Binding-site contacts:
Ligand atom C4 contacts residue MET151 of chain 7.E at 3.9 Å (hydrophobic).
Ligand atom C5 contacts residue MET151 of chain 7.E at 3.9 Å (hydrophobic).
Ligand atom C8 contacts residue GLY150 of chain 7.E at 3.7 Å.
Ligand atom C4 contacts residue ASP161 of chain 7.E at 4.0 Å.
Ligand atom C6 contacts residue ASP161 of chain 7.E at 3.6 Å.
Ligand atom O7 contacts residue GLY150 of chain 7.E at 2.9 Å (h-bond).
Ligand atom C1 contacts residue THR156 of chain 7.E at 4.0 Å.
Ligand atom O6 contacts residue MET151 of chain 7.E at 4.3 Å.
Ligand atom C1 contacts residue GLY150 of chain 7.E at 4.0 Å.
Ligand atom C6 contacts residue THR156 of chain 7.E at 3.9 Å.
Ligand atom C5 contacts residue THR156 of chain 7.E at 3.8 Å.
Ligand atom O5 contacts residue ASN154 of chain 7.E at 2.3 Å (h-bond).
Ligand atom C5 contacts residue ASP161 of chain 7.E at 4.5 Å.
Ligand atom C8 contacts residue ASN157 of chain 7.E at 3.6 Å.
Ligand atom C2 contacts residue GLY150 of chain 7.E at 3.7 Å.
Ligand atom C1 contacts residue ASN154 of chain 7.E at 1.4 Å.
Ligand atom C2 contacts residue MET151 of chain 7.E at 4.2 Å (hydrophobic).
Ligand atom C4 contacts residue ASN154 of chain 7.E at 4.2 Å.
Ligand atom C1 contacts residue MET151 of chain 7.E at 4.2 Å (hydrophobic).
Ligand atom C5 contacts residue THR156 of chain 7.E at 3.9 Å.
Ligand atom O5 contacts residue THR156 of chain 7.E at 3.8 Å.
Ligand atom O5 contacts residue MET151 of chain 7.E at 3.9 Å.
Ligand atom O5 contacts residue ASN157 of chain 7.E at 4.0 Å.
Ligand atom C6 contacts residue THR156 of chain 7.E at 3.6 Å.
Ligand atom O7 contacts residue HIS148 of chain 7.E at 3.6 Å (h-bond).
Ligand atom C7 contacts residue GLY150 of chain 7.E at 3.0 Å.
Ligand atom C7 contacts residue ASN154 of chain 7.E at 3.7 Å.
Ligand atom C3 contacts residue ASN154 of chain 7.E at 3.8 Å.
Ligand atom C5 contacts residue ASN154 of chain 7.E at 3.6 Å.
Ligand atom O6 contacts residue THR156 of chain 7.E at 4.4 Å.
Ligand atom O6 contacts residue HIS148 of chain 7.E at 3.8 Å.
Ligand atom O7 contacts residue ASN154 of chain 7.E at 4.2 Å.
Ligand atom N2 contacts residue GLY150 of chain 7.E at 3.4 Å (h-bond).
Ligand atom C2 contacts residue ASN154 of chain 7.E at 2.4 Å.
Ligand atom O4 contacts residue ASP161 of chain 7.E at 4.0 Å.
Ligand atom O5 contacts residue THR156 of chain 7.E at 3.8 Å.
Ligand atom C6 contacts residue ASN157 of chain 7.E at 3.3 Å.
Ligand atom C3 contacts residue MET151 of chain 7.E at 4.0 Å (hydrophobic).
Ligand atom N2 contacts residue ASN154 of chain 7.E at 2.9 Å (h-bond).

This protein binds this small molecule.
Small molecule (SMILES): CC(=O)N[C@H]1[C@H](O[C@H]2[C@H](O)[C@@H](NC(C)=O)CO[C@@H]2CO[C@@H]2O[C@@H](C)[C@@H](O)[C@@H](O)[C@@H]2O)O[C@H](CO)[C@@H](O)[C@@H]1O

Sequence of chain 7.E:
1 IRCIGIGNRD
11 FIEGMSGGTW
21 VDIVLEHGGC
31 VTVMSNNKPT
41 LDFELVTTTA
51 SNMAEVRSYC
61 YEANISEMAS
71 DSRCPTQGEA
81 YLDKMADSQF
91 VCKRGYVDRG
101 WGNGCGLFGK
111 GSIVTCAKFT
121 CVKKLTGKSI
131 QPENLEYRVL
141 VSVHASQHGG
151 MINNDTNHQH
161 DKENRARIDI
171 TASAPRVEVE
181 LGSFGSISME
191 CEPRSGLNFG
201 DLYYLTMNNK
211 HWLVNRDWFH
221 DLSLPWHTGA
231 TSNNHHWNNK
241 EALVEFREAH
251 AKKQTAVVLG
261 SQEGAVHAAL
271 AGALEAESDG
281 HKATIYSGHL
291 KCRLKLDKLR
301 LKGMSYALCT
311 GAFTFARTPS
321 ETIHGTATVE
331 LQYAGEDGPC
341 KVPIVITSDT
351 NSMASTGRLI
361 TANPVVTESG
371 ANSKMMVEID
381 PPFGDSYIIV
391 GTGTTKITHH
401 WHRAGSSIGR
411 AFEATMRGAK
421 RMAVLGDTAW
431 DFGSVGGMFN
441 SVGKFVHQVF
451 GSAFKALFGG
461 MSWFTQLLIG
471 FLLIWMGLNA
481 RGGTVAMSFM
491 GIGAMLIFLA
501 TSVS